This small molecule binds to this protein.
Small molecule (SMILES): Cc1ccnc2c1NC(=O)c1cccnc1N2C1CC1

Sequence of chain 2.A:
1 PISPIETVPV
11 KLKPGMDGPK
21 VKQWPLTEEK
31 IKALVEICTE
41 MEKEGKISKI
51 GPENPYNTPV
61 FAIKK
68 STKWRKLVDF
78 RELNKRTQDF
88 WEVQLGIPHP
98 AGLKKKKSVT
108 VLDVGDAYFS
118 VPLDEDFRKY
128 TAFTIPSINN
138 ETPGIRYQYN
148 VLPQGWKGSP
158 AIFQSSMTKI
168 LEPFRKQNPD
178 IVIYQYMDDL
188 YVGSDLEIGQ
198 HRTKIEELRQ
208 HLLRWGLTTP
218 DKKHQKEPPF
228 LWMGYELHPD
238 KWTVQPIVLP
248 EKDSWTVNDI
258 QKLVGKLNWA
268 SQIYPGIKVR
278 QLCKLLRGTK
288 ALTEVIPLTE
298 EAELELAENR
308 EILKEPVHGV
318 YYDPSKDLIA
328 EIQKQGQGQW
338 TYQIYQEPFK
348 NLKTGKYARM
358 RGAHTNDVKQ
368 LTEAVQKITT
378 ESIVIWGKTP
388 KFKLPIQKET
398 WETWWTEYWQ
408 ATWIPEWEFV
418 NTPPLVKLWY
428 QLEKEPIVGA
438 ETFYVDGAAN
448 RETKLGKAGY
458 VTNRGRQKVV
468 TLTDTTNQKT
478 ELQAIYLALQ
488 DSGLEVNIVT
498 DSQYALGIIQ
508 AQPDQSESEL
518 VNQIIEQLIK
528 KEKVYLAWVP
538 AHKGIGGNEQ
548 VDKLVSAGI

Binding-site contacts:
Ligand atom CB contacts residue VAL179 of chain 2.A at 3.4 Å (hydrophobic).
Ligand atom N3 contacts residue TYR181 of chain 2.A at 3.6 Å.
Ligand atom C13 contacts residue LYS101 of chain 2.A at 3.4 Å.
Ligand atom N3 contacts residue LEU100 of chain 2.A at 3.5 Å.
Ligand atom OE contacts residue VAL106 of chain 2.A at 3.6 Å.
Ligand atom C9 contacts residue VAL106 of chain 2.A at 3.9 Å (hydrophobic).
Ligand atom C12 contacts residue HIS235 of chain 2.A at 3.6 Å.
Ligand atom CD contacts residue TRP229 of chain 2.A at 3.5 Å (hydrophobic).
Ligand atom C12 contacts residue TYR318 of chain 2.A at 3.8 Å (hydrophobic).
Ligand atom C13 contacts residue LYS103 of chain 2.A at 3.9 Å.
Ligand atom C9 contacts residue LEU234 of chain 2.A at 3.8 Å (hydrophobic).
Ligand atom C12 contacts residue VAL106 of chain 2.A at 3.9 Å (hydrophobic).
Ligand atom OE contacts residue TYR188 of chain 2.A at 4.0 Å.
Ligand atom C6 contacts residue TYR181 of chain 2.A at 3.8 Å (hydrophobic).
Ligand atom CA contacts residue VAL179 of chain 2.A at 3.9 Å (hydrophobic).
Ligand atom N8 contacts residue LEU234 of chain 2.A at 4.0 Å.
Ligand atom N8 contacts residue TYR188 of chain 2.A at 3.4 Å.
Ligand atom N14 contacts residue LYS101 of chain 2.A at 4.0 Å.
Ligand atom C11 contacts residue VAL106 of chain 2.A at 3.8 Å (hydrophobic).
Ligand atom C7 contacts residue TYR188 of chain 2.A at 3.9 Å (hydrophobic).
Ligand atom C2 contacts residue LEU100 of chain 2.A at 3.7 Å (hydrophobic).
Ligand atom CC contacts residue VAL179 of chain 2.A at 3.6 Å (hydrophobic).
Ligand atom C12 contacts residue PRO236 of chain 2.A at 3.8 Å (hydrophobic).
Ligand atom C15 contacts residue LEU100 of chain 2.A at 3.8 Å (hydrophobic).
Ligand atom CB contacts residue TYR188 of chain 2.A at 3.4 Å (hydrophobic).
Ligand atom C10 contacts residue VAL106 of chain 2.A at 3.9 Å (hydrophobic).
Ligand atom C5 contacts residue TYR181 of chain 2.A at 3.1 Å (hydrophobic).
Ligand atom C4 contacts residue TYR181 of chain 2.A at 3.3 Å (hydrophobic).
Ligand atom C4 contacts residue LEU100 of chain 2.A at 3.6 Å (hydrophobic).
Ligand atom OE contacts residue LEU234 of chain 2.A at 3.8 Å.
Ligand atom C11 contacts residue HIS235 of chain 2.A at 3.5 Å.
Ligand atom N14 contacts residue LEU100 of chain 2.A at 4.0 Å.
Ligand atom CC contacts residue GLY190 of chain 2.A at 3.5 Å.
Ligand atom OE contacts residue PHE227 of chain 2.A at 3.7 Å.
Ligand atom C10 contacts residue LEU100 of chain 2.A at 4.0 Å (hydrophobic).
Ligand atom C7 contacts residue LEU100 of chain 2.A at 4.0 Å (hydrophobic).
Ligand atom CB contacts residue TYR181 of chain 2.A at 3.9 Å (hydrophobic).
Ligand atom C11 contacts residue TYR318 of chain 2.A at 3.7 Å (hydrophobic).
Ligand atom CD contacts residue TYR188 of chain 2.A at 4.1 Å (hydrophobic).
Ligand atom CD contacts residue LEU234 of chain 2.A at 4.0 Å (hydrophobic).